Binding-site contacts:
Ligand atom C11 contacts residue ALA53 of chain 1.A at 3.6 Å (hydrophobic).
Ligand atom C21 contacts residue ASP164 of chain 1.A at 3.1 Å.
Ligand atom C14 contacts residue MET74 of chain 1.A at 3.5 Å (hydrophobic).
Ligand atom F3 contacts residue LEU82 of chain 1.A at 3.1 Å.
Ligand atom C22 contacts residue HIS144 of chain 1.A at 3.2 Å.
Ligand atom C1 contacts residue ALA53 of chain 1.A at 3.6 Å (hydrophobic).
Ligand atom C13 contacts residue MET74 of chain 1.A at 3.5 Å (hydrophobic).
Ligand atom C9 contacts residue ASP164 of chain 1.A at 3.5 Å.
Ligand atom C13 contacts residue ASP164 of chain 1.A at 3.5 Å.
Ligand atom C22 contacts residue ASP164 of chain 1.A at 3.1 Å.
Ligand atom N1 contacts residue MET101 of chain 1.A at 3.1 Å (h-bond).
Ligand atom C1 contacts residue MET101 of chain 1.A at 3.5 Å (hydrophobic).
Ligand atom F1 contacts residue VAL162 of chain 1.A at 3.2 Å.
Ligand atom F2 contacts residue LEU82 of chain 1.A at 3.6 Å.
Ligand atom C2 contacts residue LEU153 of chain 1.A at 3.5 Å (hydrophobic).
Ligand atom O1 contacts residue GLU70 of chain 1.A at 2.9 Å (salt-bridge).
Ligand atom C7 contacts residue LYS55 of chain 1.A at 3.4 Å.
Ligand atom N1 contacts residue TYR100 of chain 1.A at 3.4 Å.
Ligand atom C14 contacts residue ASP164 of chain 1.A at 3.2 Å.
Ligand atom C3 contacts residue LEU153 of chain 1.A at 3.4 Å (hydrophobic).
Ligand atom C11 contacts residue ILE54 of chain 1.A at 3.6 Å (hydrophobic).
Ligand atom N4 contacts residue HIS144 of chain 1.A at 3.3 Å (h-bond).
Ligand atom N81 contacts residue LEU153 of chain 1.A at 3.6 Å.
Ligand atom C8 contacts residue LYS55 of chain 1.A at 3.3 Å.
Ligand atom N2 contacts residue ASP164 of chain 1.A at 3.5 Å (salt-bridge).
Ligand atom O1 contacts residue ASP164 of chain 1.A at 2.9 Å (salt-bridge).
Ligand atom C9 contacts residue LYS55 of chain 1.A at 3.5 Å.
Ligand atom C6 contacts residue THR98 of chain 1.A at 3.5 Å.
Ligand atom C15 contacts residue ASP164 of chain 1.A at 3.4 Å.
Ligand atom C12 contacts residue ASP164 of chain 1.A at 3.0 Å.
Ligand atom C81 contacts residue MET101 of chain 1.A at 3.3 Å (hydrophobic).
Ligand atom C18 contacts residue ASP164 of chain 1.A at 3.5 Å.
Ligand atom F2 contacts residue VAL162 of chain 1.A at 3.2 Å.
Ligand atom C25 contacts residue HIS144 of chain 1.A at 3.4 Å.
Ligand atom C12 contacts residue LYS55 of chain 1.A at 3.4 Å.
Ligand atom C11 contacts residue THR98 of chain 1.A at 3.3 Å.
Ligand atom C25 contacts residue VAL143 of chain 1.A at 3.3 Å (hydrophobic).
Ligand atom N4 contacts residue VAL143 of chain 1.A at 3.1 Å (h-bond).
Ligand atom O1 contacts residue LYS55 of chain 1.A at 2.5 Å (salt-bridge).
Ligand atom C84 contacts residue MET101 of chain 1.A at 3.5 Å (hydrophobic).

Sequence of chain 1.A:
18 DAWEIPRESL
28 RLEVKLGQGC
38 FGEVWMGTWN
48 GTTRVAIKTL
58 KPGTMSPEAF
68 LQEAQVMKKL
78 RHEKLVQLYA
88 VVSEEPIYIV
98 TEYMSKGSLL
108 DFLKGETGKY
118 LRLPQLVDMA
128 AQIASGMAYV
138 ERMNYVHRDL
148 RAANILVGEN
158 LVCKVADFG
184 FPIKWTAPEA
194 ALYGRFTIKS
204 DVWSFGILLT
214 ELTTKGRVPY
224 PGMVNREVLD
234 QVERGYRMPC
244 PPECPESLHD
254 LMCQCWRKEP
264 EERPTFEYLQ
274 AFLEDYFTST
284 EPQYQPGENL

The small molecule below binds the protein below.
Small molecule (SMILES): Cc1ccc(C(=O)Nc2ccc(CN3CCN(C)CC3)c(C(F)(F)F)c2)cc1C#Cc1cnc2cccnn12